The small molecule below binds the protein below.
Small molecule (SMILES): CC(=O)N[C@@H]1[C@@H](O)[C@H](O)[C@@H](CO)O[C@H]1O

Binding-site contacts:
Ligand atom C1 contacts residue ASN108 of chain 1.B at 1.4 Å.
Ligand atom C5 contacts residue ASN108 of chain 1.B at 3.6 Å.
Ligand atom C8 contacts residue GLY107 of chain 1.B at 4.5 Å.
Ligand atom C8 contacts residue PHE118 of chain 1.B at 4.0 Å (hydrophobic).
Ligand atom C8 contacts residue TYR142 of chain 1.B at 4.0 Å (hydrophobic).
Ligand atom C2 contacts residue ASN108 of chain 1.B at 2.5 Å.
Ligand atom C8 contacts residue CYS143 of chain 1.B at 4.1 Å (hydrophobic).
Ligand atom O3 contacts residue PHE118 of chain 1.B at 4.5 Å.
Ligand atom O5 contacts residue ASN108 of chain 1.B at 2.4 Å (h-bond).
Ligand atom C3 contacts residue PHE118 of chain 1.B at 3.9 Å (hydrophobic).
Ligand atom C7 contacts residue TYR142 of chain 1.B at 4.4 Å (hydrophobic).
Ligand atom C8 contacts residue ASN148 of chain 1.B at 3.9 Å.
Ligand atom O7 contacts residue ASN148 of chain 1.B at 3.9 Å.
Ligand atom C7 contacts residue ASN108 of chain 1.B at 3.9 Å.
Ligand atom N2 contacts residue ASN108 of chain 1.B at 2.9 Å (h-bond).
Ligand atom C4 contacts residue ASN108 of chain 1.B at 4.3 Å.
Ligand atom C7 contacts residue ASN148 of chain 1.B at 4.1 Å.
Ligand atom C2 contacts residue PHE118 of chain 1.B at 4.2 Å (hydrophobic).
Ligand atom N2 contacts residue PHE118 of chain 1.B at 3.7 Å.
Ligand atom C3 contacts residue ASN108 of chain 1.B at 3.8 Å.
Ligand atom C1 contacts residue PHE118 of chain 1.B at 4.4 Å (hydrophobic).

Sequence of chain 1.B:
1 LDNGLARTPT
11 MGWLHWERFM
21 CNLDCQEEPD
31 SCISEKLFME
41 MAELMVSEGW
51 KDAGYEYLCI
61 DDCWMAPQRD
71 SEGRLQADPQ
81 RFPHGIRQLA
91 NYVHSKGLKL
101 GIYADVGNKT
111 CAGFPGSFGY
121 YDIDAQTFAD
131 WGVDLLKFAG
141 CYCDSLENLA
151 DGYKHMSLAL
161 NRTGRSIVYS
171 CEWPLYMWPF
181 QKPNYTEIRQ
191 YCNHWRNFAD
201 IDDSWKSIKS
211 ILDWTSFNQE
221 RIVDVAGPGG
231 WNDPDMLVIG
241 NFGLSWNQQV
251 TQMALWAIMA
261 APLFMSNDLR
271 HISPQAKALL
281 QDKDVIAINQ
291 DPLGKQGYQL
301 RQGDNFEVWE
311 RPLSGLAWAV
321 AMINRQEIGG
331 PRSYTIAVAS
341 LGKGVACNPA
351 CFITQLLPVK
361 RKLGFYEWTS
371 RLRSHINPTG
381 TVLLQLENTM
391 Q